Binding-site contacts:
Ligand atom C26 contacts residue GLU125 of chain 1.B at 3.5 Å.
Ligand atom O6 contacts residue LYS301 of chain 1.B at 3.5 Å (salt-bridge).
Ligand atom O4 contacts residue ASP256 of chain 1.A at 2.7 Å (salt-bridge).
Ligand atom C contacts residue SER227 of chain 1.A at 3.5 Å.
Ligand atom C31 contacts residue LYS258 of chain 1.A at 3.6 Å.
Ligand atom O4 contacts residue ARG156 of chain 1.A at 3.0 Å (salt-bridge).
Ligand atom C9 contacts residue LEU419 of chain 1.B at 3.5 Å (hydrophobic).
Ligand atom O2 contacts residue ALA130 of chain 1.B at 3.5 Å.
Ligand atom C32 contacts residue LYS258 of chain 1.A at 3.4 Å.
Ligand atom O1 contacts residue ARG134 of chain 1.B at 3.4 Å.
Ligand atom F contacts residue ARG156 of chain 1.A at 2.7 Å.
Ligand atom C22 contacts residue SER131 of chain 1.B at 3.2 Å.
Ligand atom C30 contacts residue ASP256 of chain 1.A at 3.5 Å.
Ligand atom O3 contacts residue LYS257 of chain 1.A at 2.9 Å (salt-bridge).
Ligand atom O3 contacts residue ASN321 of chain 1.B at 2.9 Å (h-bond).
Ligand atom C8 contacts residue LEU419 of chain 1.B at 3.6 Å (hydrophobic).
Ligand atom C24 contacts residue CYS127 of chain 1.B at 3.3 Å (hydrophobic).
Ligand atom C13 contacts residue ALA422 of chain 1.B at 3.4 Å (hydrophobic).
Ligand atom C31 contacts residue ALA317 of chain 1.B at 3.1 Å (hydrophobic).
Ligand atom O6 contacts residue SER250 of chain 1.A at 2.7 Å (h-bond).
Ligand atom C29 contacts residue ASN321 of chain 1.B at 3.6 Å.
Ligand atom F contacts residue VAL249 of chain 1.A at 3.5 Å.
Ligand atom F contacts residue SER227 of chain 1.A at 2.8 Å.
Ligand atom C18 contacts residue CYS127 of chain 1.B at 3.6 Å (hydrophobic).
Ligand atom O6 contacts residue LYS258 of chain 1.A at 3.2 Å (salt-bridge).
Ligand atom O3 contacts residue GLU125 of chain 1.B at 2.5 Å (salt-bridge).
Ligand atom C29 contacts residue ASP256 of chain 1.A at 3.5 Å.
Ligand atom O5 contacts residue LYS301 of chain 1.B at 2.8 Å (salt-bridge).
Ligand atom C contacts residue ARG156 of chain 1.A at 3.2 Å.
Ligand atom C28 contacts residue GLU125 of chain 1.B at 3.5 Å.
Ligand atom O contacts residue SER131 of chain 1.B at 2.7 Å (h-bond).
Ligand atom C14 contacts residue ALA422 of chain 1.B at 3.2 Å (hydrophobic).
Ligand atom C25 contacts residue HIS318 of chain 1.B at 3.3 Å.
Ligand atom C32 contacts residue SER250 of chain 1.A at 3.5 Å.
Ligand atom C5 contacts residue SER227 of chain 1.A at 3.5 Å.
Ligand atom O5 contacts residue SER250 of chain 1.A at 3.5 Å (h-bond).
Ligand atom C1 contacts residue ARG156 of chain 1.A at 3.1 Å.
Ligand atom O6 contacts residue ARG156 of chain 1.A at 3.3 Å (salt-bridge).
Ligand atom C32 contacts residue LYS301 of chain 1.B at 3.5 Å.
Ligand atom C32 contacts residue ALA317 of chain 1.B at 3.6 Å (hydrophobic).

Sequence of chain 1.A:
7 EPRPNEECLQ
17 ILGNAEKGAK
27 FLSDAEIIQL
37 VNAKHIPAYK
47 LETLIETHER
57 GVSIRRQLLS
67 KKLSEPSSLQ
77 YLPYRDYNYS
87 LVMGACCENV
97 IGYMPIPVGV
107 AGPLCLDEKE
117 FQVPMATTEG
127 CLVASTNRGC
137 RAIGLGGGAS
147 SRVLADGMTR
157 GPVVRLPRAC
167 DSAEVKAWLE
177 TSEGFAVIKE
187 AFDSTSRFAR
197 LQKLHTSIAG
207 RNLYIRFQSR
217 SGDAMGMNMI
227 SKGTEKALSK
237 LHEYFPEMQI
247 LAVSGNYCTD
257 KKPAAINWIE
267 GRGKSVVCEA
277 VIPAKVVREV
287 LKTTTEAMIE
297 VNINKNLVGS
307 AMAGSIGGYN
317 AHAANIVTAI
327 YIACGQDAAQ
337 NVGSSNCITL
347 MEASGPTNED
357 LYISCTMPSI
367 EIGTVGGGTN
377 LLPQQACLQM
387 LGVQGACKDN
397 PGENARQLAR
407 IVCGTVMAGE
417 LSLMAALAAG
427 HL

A protein and the small-molecule ligand that binds it are described below.
Small molecule (SMILES): CC(C)n1c(CC[C@@H](O)C[C@@H](O)CC(=O)O)c(-c2ccc(F)cc2)c(-c2ccccc2)c1C(=O)Nc1ccc(S(N)(=O)=O)cc1

Sequence of chain 1.B:
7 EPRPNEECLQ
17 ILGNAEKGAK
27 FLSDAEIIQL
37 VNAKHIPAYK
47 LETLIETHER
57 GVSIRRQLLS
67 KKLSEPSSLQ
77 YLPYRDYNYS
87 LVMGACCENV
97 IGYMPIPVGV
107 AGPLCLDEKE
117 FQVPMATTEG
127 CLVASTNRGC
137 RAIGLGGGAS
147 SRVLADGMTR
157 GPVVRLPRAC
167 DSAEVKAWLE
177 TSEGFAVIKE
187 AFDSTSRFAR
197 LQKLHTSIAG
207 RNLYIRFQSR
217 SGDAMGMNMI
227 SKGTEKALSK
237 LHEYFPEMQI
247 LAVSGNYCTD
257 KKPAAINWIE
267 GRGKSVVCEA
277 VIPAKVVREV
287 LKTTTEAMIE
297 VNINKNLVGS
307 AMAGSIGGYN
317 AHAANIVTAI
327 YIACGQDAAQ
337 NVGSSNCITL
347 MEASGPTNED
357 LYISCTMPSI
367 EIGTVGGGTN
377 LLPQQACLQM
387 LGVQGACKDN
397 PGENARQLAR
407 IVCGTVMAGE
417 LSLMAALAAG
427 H